Binding-site contacts:
Ligand atom N2 contacts residue ASN160 of chain 1.C at 2.9 Å (h-bond).
Ligand atom O7 contacts residue ASN160 of chain 1.C at 3.8 Å.
Ligand atom C8 contacts residue ASN159 of chain 1.C at 3.7 Å.
Ligand atom C8 contacts residue ASN160 of chain 1.C at 4.5 Å.
Ligand atom C4 contacts residue ASN160 of chain 1.C at 4.2 Å.
Ligand atom C7 contacts residue ASN159 of chain 1.C at 4.3 Å.
Ligand atom C7 contacts residue ASN160 of chain 1.C at 3.5 Å.
Ligand atom C1 contacts residue ASN160 of chain 1.C at 1.4 Å.
Ligand atom C5 contacts residue ASN160 of chain 1.C at 3.7 Å.
Ligand atom O5 contacts residue ASN160 of chain 1.C at 2.4 Å (h-bond).
Ligand atom C2 contacts residue ASN160 of chain 1.C at 2.4 Å.
Ligand atom C3 contacts residue ASN160 of chain 1.C at 3.8 Å.

Sequence of chain 1.C:
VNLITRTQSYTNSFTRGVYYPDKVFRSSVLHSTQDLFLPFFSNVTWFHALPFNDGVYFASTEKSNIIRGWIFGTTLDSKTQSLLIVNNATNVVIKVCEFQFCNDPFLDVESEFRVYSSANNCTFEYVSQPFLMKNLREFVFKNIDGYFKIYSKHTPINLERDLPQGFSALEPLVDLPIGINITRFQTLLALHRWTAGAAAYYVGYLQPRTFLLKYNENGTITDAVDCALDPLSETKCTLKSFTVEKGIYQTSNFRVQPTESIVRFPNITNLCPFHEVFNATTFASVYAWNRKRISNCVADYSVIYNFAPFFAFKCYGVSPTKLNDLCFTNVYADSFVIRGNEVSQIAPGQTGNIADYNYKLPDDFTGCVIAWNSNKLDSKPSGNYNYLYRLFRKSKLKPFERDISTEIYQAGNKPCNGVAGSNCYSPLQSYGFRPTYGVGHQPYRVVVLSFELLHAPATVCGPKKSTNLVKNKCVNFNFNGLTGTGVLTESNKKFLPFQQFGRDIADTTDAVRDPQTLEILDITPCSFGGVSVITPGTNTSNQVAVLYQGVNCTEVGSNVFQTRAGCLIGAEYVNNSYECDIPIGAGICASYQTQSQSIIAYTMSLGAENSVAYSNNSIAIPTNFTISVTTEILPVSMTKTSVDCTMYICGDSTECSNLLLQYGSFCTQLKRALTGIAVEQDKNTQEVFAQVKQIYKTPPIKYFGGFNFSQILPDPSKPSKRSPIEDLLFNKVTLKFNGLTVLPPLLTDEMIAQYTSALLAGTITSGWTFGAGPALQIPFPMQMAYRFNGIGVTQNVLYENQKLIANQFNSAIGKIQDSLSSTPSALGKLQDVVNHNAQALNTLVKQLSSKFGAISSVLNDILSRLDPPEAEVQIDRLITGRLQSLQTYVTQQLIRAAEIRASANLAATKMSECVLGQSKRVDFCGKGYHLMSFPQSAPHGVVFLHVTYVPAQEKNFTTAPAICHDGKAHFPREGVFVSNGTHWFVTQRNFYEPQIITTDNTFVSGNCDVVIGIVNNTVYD

This small molecule binds to this protein.
Small molecule (SMILES): CC(=O)N[C@@H]1[C@@H](O)[C@H](O)[C@@H](CO)O[C@H]1O